Sequence of chain 1.B:
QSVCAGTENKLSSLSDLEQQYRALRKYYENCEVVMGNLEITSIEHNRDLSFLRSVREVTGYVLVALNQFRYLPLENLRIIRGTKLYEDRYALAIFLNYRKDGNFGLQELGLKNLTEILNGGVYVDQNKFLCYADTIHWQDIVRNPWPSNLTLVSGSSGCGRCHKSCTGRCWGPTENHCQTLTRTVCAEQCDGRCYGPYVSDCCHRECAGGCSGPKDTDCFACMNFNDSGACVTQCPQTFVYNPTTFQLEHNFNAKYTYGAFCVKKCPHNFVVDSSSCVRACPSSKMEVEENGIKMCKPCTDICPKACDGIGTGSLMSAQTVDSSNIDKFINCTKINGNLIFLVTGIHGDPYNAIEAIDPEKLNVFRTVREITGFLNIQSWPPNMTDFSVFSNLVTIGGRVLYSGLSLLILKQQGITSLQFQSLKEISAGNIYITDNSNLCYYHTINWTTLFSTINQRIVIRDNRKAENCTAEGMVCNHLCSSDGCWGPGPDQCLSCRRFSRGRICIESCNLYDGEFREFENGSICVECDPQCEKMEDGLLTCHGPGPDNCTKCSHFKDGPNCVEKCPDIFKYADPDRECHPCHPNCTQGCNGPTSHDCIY

Binding-site contacts:
Ligand atom C8 contacts residue ASP550 of chain 1.B at 4.3 Å.
Ligand atom C2 contacts residue HIS545 of chain 1.B at 4.4 Å.
Ligand atom N2 contacts residue ASN551 of chain 1.B at 2.9 Å (h-bond).
Ligand atom C5 contacts residue HIS545 of chain 1.B at 3.9 Å.
Ligand atom O5 contacts residue PRO547 of chain 1.B at 4.2 Å.
Ligand atom C7 contacts residue ASN551 of chain 1.B at 3.3 Å.
Ligand atom C1 contacts residue ASN551 of chain 1.B at 1.5 Å.
Ligand atom C2 contacts residue ASN551 of chain 1.B at 2.4 Å.
Ligand atom O6 contacts residue GLY546 of chain 1.B at 4.0 Å.
Ligand atom C8 contacts residue HIS545 of chain 1.B at 4.0 Å.
Ligand atom C5 contacts residue ASN551 of chain 1.B at 3.7 Å.
Ligand atom O5 contacts residue GLY546 of chain 1.B at 3.8 Å.
Ligand atom C8 contacts residue ASN551 of chain 1.B at 3.5 Å.
Ligand atom C4 contacts residue ASN551 of chain 1.B at 4.3 Å.
Ligand atom N2 contacts residue HIS545 of chain 1.B at 4.3 Å.
Ligand atom C7 contacts residue ASP550 of chain 1.B at 4.3 Å.
Ligand atom C5 contacts residue GLY546 of chain 1.B at 4.4 Å.
Ligand atom O7 contacts residue ASN551 of chain 1.B at 3.5 Å (h-bond).
Ligand atom C1 contacts residue GLY546 of chain 1.B at 3.7 Å.
Ligand atom O5 contacts residue HIS545 of chain 1.B at 3.9 Å.
Ligand atom C6 contacts residue PRO547 of chain 1.B at 4.4 Å (hydrophobic).
Ligand atom C1 contacts residue HIS545 of chain 1.B at 3.4 Å.
Ligand atom O6 contacts residue NAG1 of chain 1.Q at 4.0 Å.
Ligand atom C3 contacts residue ASN551 of chain 1.B at 3.8 Å.
Ligand atom O5 contacts residue ASN551 of chain 1.B at 2.4 Å (h-bond).
Ligand atom O6 contacts residue HIS545 of chain 1.B at 4.5 Å.
Ligand atom O7 contacts residue ASP550 of chain 1.B at 3.7 Å.
Ligand atom O6 contacts residue PRO547 of chain 1.B at 3.4 Å.

A protein and the small-molecule ligand that binds it are described below.
Small molecule (SMILES): CC(=O)N[C@H]1[C@H](O[C@H]2[C@H](O)[C@@H](NC(C)=O)CO[C@@H]2CO)O[C@H](CO)[C@@H](O[C@@H]2O[C@H](CO[C@H]3O[C@H](CO)[C@@H](O)[C@H](O)[C@@H]3O)[C@@H](O)[C@H](O[C@H]3O[C@H](CO)[C@@H](O)[C@H](O)[C@@H]3O)[C@@H]2O)[C@@H]1O